Binding-site contacts:
Ligand atom NAD contacts residue HIS98 of chain 1.A at 4.5 Å.
Ligand atom CAG contacts residue CYS101 of chain 1.A at 4.5 Å (hydrophobic).
Ligand atom CAM contacts residue CYS101 of chain 1.A at 3.2 Å (hydrophobic).
Ligand atom CAA contacts residue CYS101 of chain 1.A at 3.6 Å (hydrophobic).
Ligand atom NAI contacts residue ASP105 of chain 1.A at 2.9 Å (salt-bridge).
Ligand atom CAA contacts residue ARG104 of chain 1.A at 4.3 Å.
Ligand atom CA contacts residue ASP105 of chain 1.A at 3.1 Å.
Ligand atom CB contacts residue ASP105 of chain 1.A at 3.4 Å.
Ligand atom NAH contacts residue CYS101 of chain 1.A at 3.6 Å.
Ligand atom C contacts residue ASP105 of chain 1.A at 3.5 Å.
Ligand atom NAH contacts residue ASP105 of chain 1.A at 4.2 Å.
Ligand atom CAP contacts residue CYS101 of chain 1.A at 4.2 Å (hydrophobic).
Ligand atom OAE contacts residue CYS101 of chain 1.A at 3.2 Å (h-bond).
Ligand atom N contacts residue ASP105 of chain 1.A at 4.3 Å.
Ligand atom OAE contacts residue LEU83 of chain 1.A at 4.0 Å.
Ligand atom CAP contacts residue ASP105 of chain 1.A at 4.0 Å.
Ligand atom CAO contacts residue CYS101 of chain 1.A at 3.5 Å (hydrophobic).

The protein below binds the small molecule below.
Small molecule (SMILES): [H]/N=C(/N)N[C@H](C)C(=O)NC1NC(C(C)=O)CS1

Sequence of chain 1.A:
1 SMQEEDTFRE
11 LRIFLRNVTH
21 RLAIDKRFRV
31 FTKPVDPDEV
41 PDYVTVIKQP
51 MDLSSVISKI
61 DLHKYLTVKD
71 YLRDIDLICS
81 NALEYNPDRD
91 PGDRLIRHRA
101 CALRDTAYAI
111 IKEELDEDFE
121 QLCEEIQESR